The small molecule below binds the protein below.
Small molecule (SMILES): C=CC1=C(C)/C(=C/c2[nH]c(/C=C3\N=C(/C=C4\NC(=O)C(C)=C4C=C)C(C)=C3CCC(=O)O)c(CCC(=O)O)c2C)NC1=O

Binding-site contacts:
Ligand atom C4A contacts residue ARG84 of chain 1.L at 3.1 Å.
Ligand atom OC contacts residue PRO123 of chain 1.L at 3.8 Å.
Ligand atom C4C contacts residue CYS82 of chain 1.L at 3.7 Å (hydrophobic).
Ligand atom C3C contacts residue CYS82 of chain 1.L at 3.6 Å (hydrophobic).
Ligand atom NB contacts residue ARG84 of chain 1.L at 3.4 Å (salt-bridge).
Ligand atom OC contacts residue ASN72 of chain 1.L at 3.5 Å.
Ligand atom CHA contacts residue LEU120 of chain 1.L at 3.7 Å (hydrophobic).
Ligand atom C3A contacts residue ARG84 of chain 1.L at 3.6 Å.
Ligand atom CHB contacts residue ASP85 of chain 1.L at 3.5 Å.
Ligand atom C1C contacts residue ASN72 of chain 1.L at 3.4 Å.
Ligand atom O2D contacts residue ARG78 of chain 1.L at 3.5 Å.
Ligand atom O2A contacts residue ARG84 of chain 1.L at 2.7 Å (salt-bridge).
Ligand atom CMD contacts residue ASN72 of chain 1.L at 3.3 Å.
Ligand atom CBC contacts residue CYS82 of chain 1.L at 3.0 Å (hydrophobic).
Ligand atom NC contacts residue THR122 of chain 1.L at 3.7 Å.
Ligand atom CHB contacts residue ARG84 of chain 1.L at 3.6 Å.
Ligand atom C1A contacts residue LEU120 of chain 1.L at 3.7 Å (hydrophobic).
Ligand atom CMB contacts residue CYS109 of chain 1.L at 3.8 Å (hydrophobic).
Ligand atom CMB contacts residue LEU113 of chain 1.L at 3.5 Å (hydrophobic).
Ligand atom CAB contacts residue ILE88 of chain 1.L at 3.7 Å (hydrophobic).
Ligand atom CAC contacts residue VAL127 of chain 1.L at 3.7 Å (hydrophobic).
Ligand atom CAA contacts residue LEU120 of chain 1.L at 3.8 Å (hydrophobic).
Ligand atom CBB contacts residue ARG108 of chain 1.L at 3.1 Å.
Ligand atom C2A contacts residue LEU120 of chain 1.L at 3.8 Å (hydrophobic).
Ligand atom C2A contacts residue ARG84 of chain 1.L at 3.8 Å.
Ligand atom CHB contacts residue LEU113 of chain 1.L at 3.8 Å (hydrophobic).
Ligand atom NA contacts residue ASP85 of chain 1.L at 2.8 Å (salt-bridge).
Ligand atom C1A contacts residue ARG84 of chain 1.L at 3.4 Å.
Ligand atom NA contacts residue ARG84 of chain 1.L at 3.0 Å (salt-bridge).
Ligand atom C4A contacts residue ASP85 of chain 1.L at 3.5 Å.
Ligand atom C1D contacts residue ASP85 of chain 1.L at 3.8 Å.
Ligand atom CMD contacts residue ARG78 of chain 1.L at 3.1 Å.
Ligand atom CAC contacts residue CYS82 of chain 1.L at 3.6 Å (hydrophobic).
Ligand atom ND contacts residue ASP85 of chain 1.L at 3.0 Å (salt-bridge).
Ligand atom OC contacts residue LEU66 of chain 1.L at 3.7 Å.
Ligand atom NC contacts residue ASN72 of chain 1.L at 2.7 Å (h-bond).
Ligand atom CGA contacts residue ARG84 of chain 1.L at 3.6 Å.
Ligand atom C1B contacts residue ARG84 of chain 1.L at 3.8 Å.
Ligand atom CGD contacts residue ARG78 of chain 1.L at 3.7 Å.
Ligand atom CHD contacts residue CYS82 of chain 1.L at 3.5 Å (hydrophobic).

Sequence of chain 1.L:
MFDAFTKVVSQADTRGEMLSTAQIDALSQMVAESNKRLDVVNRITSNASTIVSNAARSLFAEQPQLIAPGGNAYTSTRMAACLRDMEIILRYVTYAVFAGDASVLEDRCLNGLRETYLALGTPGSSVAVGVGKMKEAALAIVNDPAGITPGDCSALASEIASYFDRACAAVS